Sequence of chain 1.A:
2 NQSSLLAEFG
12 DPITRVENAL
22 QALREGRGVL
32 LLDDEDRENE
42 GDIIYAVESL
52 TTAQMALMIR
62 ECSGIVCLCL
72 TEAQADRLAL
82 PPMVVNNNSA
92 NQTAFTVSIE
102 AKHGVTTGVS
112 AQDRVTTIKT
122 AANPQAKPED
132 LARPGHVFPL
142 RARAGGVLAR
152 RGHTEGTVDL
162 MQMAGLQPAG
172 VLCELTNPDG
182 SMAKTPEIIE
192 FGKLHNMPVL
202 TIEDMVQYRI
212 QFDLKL

Binding-site contacts:
Ligand atom C02 contacts residue HIS137 of chain 2.A at 3.1 Å.
Ligand atom P08 contacts residue 5RP1 of chain 1.C at 0.1 Å.
Ligand atom O12 contacts residue GLU175 of chain 1.A at 2.6 Å (salt-bridge).
Ligand atom O09 contacts residue ARG38 of chain 1.A at 3.0 Å (salt-bridge).
Ligand atom C01 contacts residue CYS68 of chain 1.A at 3.5 Å (hydrophobic).
Ligand atom O05 contacts residue MN1 of chain 1.D at 2.2 Å.
Ligand atom C04 contacts residue MN1 of chain 1.D at 3.1 Å.
Ligand atom C03 contacts residue GLU175 of chain 1.A at 3.2 Å.
Ligand atom O12 contacts residue 5RP1 of chain 1.C at 1.0 Å.
Ligand atom C06 contacts residue MN1 of chain 1.D at 3.4 Å.
Ligand atom C01 contacts residue 5RP1 of chain 1.C at 0.5 Å.
Ligand atom O05 contacts residue HIS154 of chain 1.A at 3.4 Å (h-bond).
Ligand atom O09 contacts residue ARG151 of chain 1.A at 3.0 Å (salt-bridge).
Ligand atom C02 contacts residue GLU175 of chain 1.A at 3.2 Å.
Ligand atom O11 contacts residue HIS154 of chain 1.A at 3.1 Å (h-bond).
Ligand atom C03 contacts residue MN1 of chain 1.D at 3.4 Å.
Ligand atom O07 contacts residue THR155 of chain 1.A at 3.2 Å (h-bond).
Ligand atom O05 contacts residue ASP43 of chain 1.A at 2.7 Å (salt-bridge).
Ligand atom O07 contacts residue 5RP1 of chain 1.C at 0.1 Å (h-bond).
Ligand atom O10 contacts residue MN1 of chain 1.D at 2.8 Å.
Ligand atom O13 contacts residue 5RP1 of chain 1.C at 0.2 Å (h-bond).
Ligand atom O11 contacts residue ARG151 of chain 1.A at 2.8 Å (salt-bridge).
Ligand atom C03 contacts residue 5RP1 of chain 1.C at 0.3 Å.
Ligand atom O09 contacts residue 5RP1 of chain 1.C at 0.2 Å (h-bond).
Ligand atom O10 contacts residue GLU39 of chain 1.A at 3.1 Å (salt-bridge).
Ligand atom C01 contacts residue GLU175 of chain 1.A at 3.5 Å.
Ligand atom O10 contacts residue ARG38 of chain 1.A at 3.0 Å (salt-bridge).
Ligand atom O11 contacts residue THR155 of chain 1.A at 2.9 Å (h-bond).
Ligand atom O10 contacts residue HIS154 of chain 1.A at 2.9 Å (h-bond).
Ligand atom C04 contacts residue 5RP1 of chain 1.C at 0.2 Å.
Ligand atom C06 contacts residue 5RP1 of chain 1.C at 0.1 Å.
Ligand atom O12 contacts residue MN1 of chain 1.D at 3.1 Å.
Ligand atom O10 contacts residue 5RP1 of chain 1.C at 0.1 Å (h-bond).
Ligand atom O11 contacts residue 5RP1 of chain 1.C at 0.1 Å (h-bond).
Ligand atom C01 contacts residue HIS137 of chain 2.A at 3.2 Å.
Ligand atom O13 contacts residue HIS137 of chain 2.A at 2.7 Å (h-bond).
Ligand atom O05 contacts residue 5RP1 of chain 1.C at 0.3 Å (h-bond).
Ligand atom O11 contacts residue GLY153 of chain 1.A at 3.2 Å.
Ligand atom C02 contacts residue 5RP1 of chain 1.C at 0.3 Å.
Ligand atom O09 contacts residue THR94 of chain 1.A at 3.5 Å (h-bond).

The small molecule below binds the protein below.
Small molecule (SMILES): CC(=O)C(=O)[C@H](O)COP(=O)(O)O

Sequence of chain 2.A:
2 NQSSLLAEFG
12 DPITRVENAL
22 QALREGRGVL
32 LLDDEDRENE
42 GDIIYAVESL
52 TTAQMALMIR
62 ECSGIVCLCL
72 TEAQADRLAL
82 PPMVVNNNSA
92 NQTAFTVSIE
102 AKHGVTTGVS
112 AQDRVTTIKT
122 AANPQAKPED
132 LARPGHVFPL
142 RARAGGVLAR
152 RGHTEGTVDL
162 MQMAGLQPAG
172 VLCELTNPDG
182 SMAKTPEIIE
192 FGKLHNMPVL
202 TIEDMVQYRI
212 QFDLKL